Binding-site contacts:
Ligand atom C6 contacts residue TYR324 of chain 1.A at 3.7 Å (hydrophobic).
Ligand atom O9 contacts residue GLU196 of chain 1.A at 2.5 Å (salt-bridge).
Ligand atom C9 contacts residue ALA166 of chain 1.A at 3.6 Å (hydrophobic).
Ligand atom O4 contacts residue ASP70 of chain 1.A at 3.2 Å.
Ligand atom C8 contacts residue GLU196 of chain 1.A at 3.6 Å.
Ligand atom C6 contacts residue GLU197 of chain 1.A at 3.6 Å.
Ligand atom C2 contacts residue TYR324 of chain 1.A at 3.2 Å (hydrophobic).
Ligand atom C11 contacts residue TRP98 of chain 1.A at 3.7 Å (hydrophobic).
Ligand atom O9 contacts residue ALA166 of chain 1.A at 3.2 Å.
Ligand atom O1B contacts residue TYR324 of chain 1.A at 3.3 Å (h-bond).
Ligand atom C3 contacts residue ARG37 of chain 1.A at 3.8 Å.
Ligand atom C4 contacts residue ASP70 of chain 1.A at 3.8 Å.
Ligand atom O1A contacts residue ARG37 of chain 1.A at 2.8 Å (salt-bridge).
Ligand atom C4 contacts residue TYR324 of chain 1.A at 3.7 Å (hydrophobic).
Ligand atom C5 contacts residue ASP70 of chain 1.A at 3.6 Å.
Ligand atom O6 contacts residue ARG212 of chain 1.A at 3.7 Å.
Ligand atom C3 contacts residue TYR324 of chain 1.A at 3.1 Å (hydrophobic).
Ligand atom O1B contacts residue ARG212 of chain 1.A at 3.3 Å (salt-bridge).
Ligand atom O8 contacts residue GLU196 of chain 1.A at 2.7 Å (salt-bridge).
Ligand atom C3 contacts residue ASP70 of chain 1.A at 3.7 Å.
Ligand atom C8 contacts residue ARG212 of chain 1.A at 3.5 Å.
Ligand atom O10 contacts residue ASP70 of chain 1.A at 3.8 Å.
Ligand atom O1B contacts residue ARG290 of chain 1.A at 2.7 Å (salt-bridge).
Ligand atom O10 contacts residue ARG71 of chain 1.A at 2.6 Å (salt-bridge).
Ligand atom C9 contacts residue GLU196 of chain 1.A at 3.5 Å.
Ligand atom C11 contacts residue ARG144 of chain 1.A at 3.9 Å.
Ligand atom O9 contacts residue ARG144 of chain 1.A at 3.5 Å (salt-bridge).
Ligand atom O1A contacts residue ARG290 of chain 1.A at 2.9 Å (salt-bridge).
Ligand atom C10 contacts residue ARG71 of chain 1.A at 3.9 Å.
Ligand atom O4 contacts residue GLU38 of chain 1.A at 3.3 Å (salt-bridge).
Ligand atom O1A contacts residue TYR324 of chain 1.A at 3.5 Å (h-bond).
Ligand atom O8 contacts residue ARG212 of chain 1.A at 3.5 Å.
Ligand atom C3 contacts residue GLU38 of chain 1.A at 3.5 Å.
Ligand atom C1 contacts residue TYR324 of chain 1.A at 3.0 Å (hydrophobic).
Ligand atom O6 contacts residue TYR324 of chain 1.A at 3.0 Å (h-bond).
Ligand atom C4 contacts residue GLU38 of chain 1.A at 3.7 Å.
Ligand atom C1 contacts residue ARG290 of chain 1.A at 3.5 Å.
Ligand atom O2 contacts residue ASP70 of chain 1.A at 2.8 Å (salt-bridge).
Ligand atom C2 contacts residue ASP70 of chain 1.A at 3.8 Å.
Ligand atom C11 contacts residue ILE142 of chain 1.A at 3.6 Å (hydrophobic).

The protein below binds the small molecule below.
Small molecule (SMILES): CC(=O)N[C@H]1[C@H]([C@H](O)[C@H](O)CO)O[C@@](O)(C(=O)O)C[C@@H]1O

Sequence of chain 1.A:
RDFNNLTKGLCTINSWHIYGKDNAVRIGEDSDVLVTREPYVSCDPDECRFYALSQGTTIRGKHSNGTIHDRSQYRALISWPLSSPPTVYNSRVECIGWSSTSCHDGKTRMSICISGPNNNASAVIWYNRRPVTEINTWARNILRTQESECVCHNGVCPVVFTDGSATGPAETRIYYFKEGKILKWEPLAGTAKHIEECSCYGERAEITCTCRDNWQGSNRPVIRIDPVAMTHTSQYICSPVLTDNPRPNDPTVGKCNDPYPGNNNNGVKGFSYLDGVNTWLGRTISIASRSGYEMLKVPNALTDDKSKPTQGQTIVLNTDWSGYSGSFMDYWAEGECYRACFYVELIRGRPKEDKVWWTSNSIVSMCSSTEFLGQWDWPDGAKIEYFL